This small molecule binds to this protein.
Small molecule (SMILES): OC[C@H]1O[C@H](O[C@@H]2[C@H](O)[C@@H](O)[C@H](O)O[C@@H]2CO)[C@H](O)[C@@H](O)[C@H]1O

Binding-site contacts:
Ligand atom C3 contacts residue ASN168 of chain 1.D at 4.0 Å.
Ligand atom C6 contacts residue GLN138 of chain 1.D at 3.4 Å.
Ligand atom O3 contacts residue GLY116 of chain 1.D at 2.9 Å (h-bond).
Ligand atom O2 contacts residue GLU132 of chain 1.D at 3.9 Å.
Ligand atom C4 contacts residue TRP141 of chain 1.D at 3.5 Å (hydrophobic).
Ligand atom O6 contacts residue TYR81 of chain 1.D at 2.8 Å (h-bond).
Ligand atom C6 contacts residue TYR81 of chain 1.D at 3.3 Å (hydrophobic).
Ligand atom O6 contacts residue GLN138 of chain 1.D at 2.3 Å (h-bond).
Ligand atom O5 contacts residue GLN138 of chain 1.D at 3.3 Å (h-bond).
Ligand atom C2 contacts residue GLU132 of chain 1.D at 3.4 Å.
Ligand atom C5 contacts residue ARG121 of chain 1.D at 4.0 Å.
Ligand atom O3 contacts residue TYR81 of chain 1.D at 3.7 Å.
Ligand atom C1 contacts residue GLU132 of chain 1.D at 3.3 Å.
Ligand atom C6 contacts residue TRP141 of chain 1.D at 3.7 Å (hydrophobic).
Ligand atom O3 contacts residue ASN168 of chain 1.D at 3.4 Å (h-bond).
Ligand atom C1 contacts residue ARG121 of chain 1.D at 3.9 Å.
Ligand atom O1 contacts residue GLU210 of chain 1.D at 3.6 Å (salt-bridge).
Ligand atom C6 contacts residue PHE166 of chain 1.D at 3.5 Å (hydrophobic).
Ligand atom C3 contacts residue LYS199 of chain 1.D at 3.9 Å.
Ligand atom O4 contacts residue GLY116 of chain 1.D at 4.0 Å.
Ligand atom C4 contacts residue PHE166 of chain 1.D at 3.7 Å (hydrophobic).
Ligand atom C2 contacts residue ARG121 of chain 1.D at 3.8 Å.
Ligand atom O2 contacts residue LYS199 of chain 1.D at 3.0 Å (salt-bridge).
Ligand atom O4 contacts residue ASN168 of chain 1.D at 4.0 Å.
Ligand atom C2 contacts residue GLU210 of chain 1.D at 3.8 Å.
Ligand atom O2 contacts residue GLU210 of chain 1.D at 2.8 Å (salt-bridge).
Ligand atom C5 contacts residue TRP141 of chain 1.D at 3.8 Å (hydrophobic).
Ligand atom O4 contacts residue ARG121 of chain 1.D at 2.8 Å (salt-bridge).
Ligand atom C4 contacts residue ASN168 of chain 1.D at 3.7 Å.
Ligand atom O3 contacts residue TRP141 of chain 1.D at 3.8 Å.
Ligand atom O6 contacts residue TRP141 of chain 1.D at 3.7 Å.
Ligand atom O5 contacts residue ARG121 of chain 1.D at 3.4 Å (salt-bridge).
Ligand atom O4 contacts residue PHE166 of chain 1.D at 3.4 Å.
Ligand atom O3 contacts residue LYS199 of chain 1.D at 3.1 Å (salt-bridge).
Ligand atom C4 contacts residue ARG121 of chain 1.D at 3.8 Å.
Ligand atom O2 contacts residue GLN145 of chain 1.D at 4.1 Å.
Ligand atom O3 contacts residue PHE201 of chain 1.D at 3.9 Å.
Ligand atom O5 contacts residue GLU132 of chain 1.D at 3.8 Å.
Ligand atom C2 contacts residue LYS199 of chain 1.D at 3.8 Å.
Ligand atom C3 contacts residue TRP141 of chain 1.D at 3.5 Å (hydrophobic).

Sequence of chain 1.D:
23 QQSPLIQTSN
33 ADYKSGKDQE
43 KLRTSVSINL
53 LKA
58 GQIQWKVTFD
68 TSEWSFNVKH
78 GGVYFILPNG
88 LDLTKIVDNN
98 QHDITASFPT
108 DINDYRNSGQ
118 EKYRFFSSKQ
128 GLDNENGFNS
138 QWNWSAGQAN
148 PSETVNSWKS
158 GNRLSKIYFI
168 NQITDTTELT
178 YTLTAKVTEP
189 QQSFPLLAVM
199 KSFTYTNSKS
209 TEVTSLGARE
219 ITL